A protein and the small-molecule ligand that binds it are described below.
Small molecule (SMILES): Cc1cc(CCCCCOc2ccc(C3=NCCO3)cc2Cl)on1

Sequence of chain 13.A:
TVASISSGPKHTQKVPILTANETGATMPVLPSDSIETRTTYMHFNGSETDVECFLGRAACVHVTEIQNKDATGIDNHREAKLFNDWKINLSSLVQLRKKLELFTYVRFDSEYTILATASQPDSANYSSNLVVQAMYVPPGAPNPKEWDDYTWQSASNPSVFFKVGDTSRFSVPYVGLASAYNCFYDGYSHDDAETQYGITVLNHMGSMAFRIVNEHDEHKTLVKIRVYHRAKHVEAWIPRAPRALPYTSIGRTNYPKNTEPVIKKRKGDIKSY

Binding-site contacts:
Ligand atom C5B contacts residue PHE186 of chain 13.A at 3.5 Å (hydrophobic).
Ligand atom O1 contacts residue MET221 of chain 13.A at 3.2 Å (h-bond).
Ligand atom CL1 contacts residue TYR128 of chain 13.A at 3.3 Å.
Ligand atom C5C contacts residue VAL188 of chain 13.A at 3.9 Å (hydrophobic).
Ligand atom N2 contacts residue ASN219 of chain 13.A at 3.6 Å.
Ligand atom C2B contacts residue VAL188 of chain 13.A at 3.7 Å (hydrophobic).
Ligand atom C5C contacts residue TYR152 of chain 13.A at 3.9 Å (hydrophobic).
Ligand atom C4B contacts residue MET224 of chain 13.A at 3.8 Å (hydrophobic).
Ligand atom C5A contacts residue MET224 of chain 13.A at 3.5 Å (hydrophobic).
Ligand atom C2A contacts residue PHE186 of chain 13.A at 3.2 Å (hydrophobic).
Ligand atom C2C contacts residue TYR128 of chain 13.A at 3.8 Å (hydrophobic).
Ligand atom C5A contacts residue PHE186 of chain 13.A at 3.4 Å (hydrophobic).
Ligand atom C4B contacts residue PHE186 of chain 13.A at 3.4 Å (hydrophobic).
Ligand atom C2A contacts residue MET224 of chain 13.A at 3.4 Å (hydrophobic).
Ligand atom C1B contacts residue VAL188 of chain 13.A at 3.9 Å (hydrophobic).
Ligand atom C2C contacts residue TYR197 of chain 13.A at 3.8 Å (hydrophobic).
Ligand atom C4 contacts residue LEU106 of chain 13.A at 3.6 Å (hydrophobic).
Ligand atom C5C contacts residue VAL191 of chain 13.A at 3.9 Å (hydrophobic).
Ligand atom C2B contacts residue TYR152 of chain 13.A at 3.8 Å (hydrophobic).
Ligand atom C3C contacts residue TYR128 of chain 13.A at 3.4 Å (hydrophobic).
Ligand atom C5 contacts residue LEU106 of chain 13.A at 3.7 Å (hydrophobic).
Ligand atom C5A contacts residue VAL176 of chain 13.A at 3.2 Å (hydrophobic).
Ligand atom O1A contacts residue PHE186 of chain 13.A at 2.8 Å.
Ligand atom C6B contacts residue TYR128 of chain 13.A at 3.8 Å (hydrophobic).
Ligand atom C31 contacts residue TYR197 of chain 13.A at 3.9 Å (hydrophobic).
Ligand atom C4C contacts residue VAL188 of chain 13.A at 3.9 Å (hydrophobic).
Ligand atom O1B contacts residue ILE104 of chain 13.A at 3.8 Å.
Ligand atom C1C contacts residue LEU106 of chain 13.A at 3.5 Å (hydrophobic).
Ligand atom CL1 contacts residue ILE104 of chain 13.A at 3.5 Å.
Ligand atom C5A contacts residue ALA150 of chain 13.A at 3.9 Å (hydrophobic).
Ligand atom C4C contacts residue VAL191 of chain 13.A at 3.5 Å (hydrophobic).
Ligand atom N3A contacts residue PRO174 of chain 13.A at 3.7 Å.
Ligand atom C5B contacts residue MET224 of chain 13.A at 3.5 Å (hydrophobic).
Ligand atom C1C contacts residue TYR128 of chain 13.A at 3.7 Å (hydrophobic).
Ligand atom C4A contacts residue PRO174 of chain 13.A at 3.3 Å (hydrophobic).
Ligand atom O1A contacts residue MET224 of chain 13.A at 2.8 Å.
Ligand atom N3A contacts residue ALA24 of chain 13.C at 3.6 Å.
Ligand atom C4B contacts residue TYR152 of chain 13.A at 3.8 Å (hydrophobic).
Ligand atom N3A contacts residue PHE186 of chain 13.A at 3.9 Å.
Ligand atom C3B contacts residue TYR152 of chain 13.A at 3.7 Å (hydrophobic).

Sequence of chain 13.C:
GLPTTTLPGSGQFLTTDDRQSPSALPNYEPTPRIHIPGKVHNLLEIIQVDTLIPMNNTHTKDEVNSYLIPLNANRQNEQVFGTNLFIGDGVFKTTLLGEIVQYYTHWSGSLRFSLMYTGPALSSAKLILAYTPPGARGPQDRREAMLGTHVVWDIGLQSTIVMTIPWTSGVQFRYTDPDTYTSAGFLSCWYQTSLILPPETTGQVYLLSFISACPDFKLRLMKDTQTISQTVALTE

Sequence of chain 14.C:
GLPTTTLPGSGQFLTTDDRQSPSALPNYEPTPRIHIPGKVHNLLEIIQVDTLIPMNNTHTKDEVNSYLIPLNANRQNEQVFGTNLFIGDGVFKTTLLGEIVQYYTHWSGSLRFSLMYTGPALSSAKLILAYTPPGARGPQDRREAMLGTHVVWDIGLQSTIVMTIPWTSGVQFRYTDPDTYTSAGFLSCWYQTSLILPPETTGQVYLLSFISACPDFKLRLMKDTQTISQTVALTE